Binding-site contacts:
Ligand atom N2 contacts residue ASN231 of chain 2.A at 2.9 Å (h-bond).
Ligand atom O6 contacts residue ARG235 of chain 2.A at 3.6 Å.
Ligand atom C1 contacts residue ASN231 of chain 2.A at 1.4 Å.
Ligand atom C7 contacts residue ASP232 of chain 2.A at 4.2 Å.
Ligand atom O5 contacts residue ARG235 of chain 2.A at 3.2 Å (salt-bridge).
Ligand atom C6 contacts residue ARG235 of chain 2.A at 4.3 Å.
Ligand atom C1 contacts residue ARG235 of chain 2.A at 3.9 Å.
Ligand atom C8 contacts residue ARG215 of chain 2.A at 4.2 Å.
Ligand atom C4 contacts residue ASN231 of chain 2.A at 4.2 Å.
Ligand atom O5 contacts residue ASN231 of chain 2.A at 2.3 Å (h-bond).
Ligand atom C8 contacts residue ASN231 of chain 2.A at 3.8 Å.
Ligand atom C5 contacts residue ARG235 of chain 2.A at 4.4 Å.
Ligand atom C7 contacts residue ARG215 of chain 2.A at 4.3 Å.
Ligand atom O7 contacts residue ASN231 of chain 2.A at 3.4 Å (h-bond).
Ligand atom O7 contacts residue ARG215 of chain 2.A at 3.6 Å.
Ligand atom C2 contacts residue ASN231 of chain 2.A at 2.5 Å.
Ligand atom N2 contacts residue ASP232 of chain 2.A at 4.1 Å.
Ligand atom C8 contacts residue ASP232 of chain 2.A at 3.4 Å.
Ligand atom C5 contacts residue ASN231 of chain 2.A at 3.6 Å.
Ligand atom O6 contacts residue PRO343 of chain 2.A at 4.0 Å.
Ligand atom O7 contacts residue LYS230 of chain 2.A at 4.4 Å.
Ligand atom C3 contacts residue ASN231 of chain 2.A at 3.8 Å.
Ligand atom C7 contacts residue ASN231 of chain 2.A at 3.4 Å.

Sequence of chain 2.A:
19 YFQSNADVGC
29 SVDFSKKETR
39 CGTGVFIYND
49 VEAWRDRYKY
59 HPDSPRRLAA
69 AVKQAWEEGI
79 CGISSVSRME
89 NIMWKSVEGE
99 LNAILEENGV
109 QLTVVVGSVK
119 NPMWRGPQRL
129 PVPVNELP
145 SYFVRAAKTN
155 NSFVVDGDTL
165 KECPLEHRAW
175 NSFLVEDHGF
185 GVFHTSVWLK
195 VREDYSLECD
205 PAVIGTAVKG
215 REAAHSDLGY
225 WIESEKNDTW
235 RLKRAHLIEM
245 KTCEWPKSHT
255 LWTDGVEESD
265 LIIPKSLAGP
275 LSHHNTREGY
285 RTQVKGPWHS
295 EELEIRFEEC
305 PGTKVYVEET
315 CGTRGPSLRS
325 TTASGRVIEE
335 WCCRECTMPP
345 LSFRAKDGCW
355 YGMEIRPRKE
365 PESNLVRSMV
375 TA

A protein and the small-molecule ligand that binds it are described below.
Small molecule (SMILES): CC(=O)N[C@@H]1[C@@H](O)[C@H](O)[C@@H](CO)O[C@H]1O